Binding-site contacts:
Ligand atom N contacts residue LEU292 of chain 1.D at 2.7 Å (h-bond).
Ligand atom OD2 contacts residue LEU292 of chain 1.D at 4.2 Å.
Ligand atom N contacts residue PRO293 of chain 1.D at 3.8 Å.
Ligand atom CG contacts residue PRO293 of chain 1.D at 3.9 Å (hydrophobic).
Ligand atom CB contacts residue THR179 of chain 1.D at 4.0 Å.
Ligand atom OD2 contacts residue LYS96 of chain 1.E at 3.0 Å (salt-bridge).
Ligand atom CG contacts residue LYS96 of chain 1.E at 4.2 Å.
Ligand atom CG contacts residue LEU292 of chain 1.D at 3.6 Å (hydrophobic).
Ligand atom N contacts residue LYS96 of chain 1.E at 3.7 Å.
Ligand atom OD1 contacts residue GLN248 of chain 1.D at 2.9 Å (h-bond).
Ligand atom OXT contacts residue THR179 of chain 1.D at 3.8 Å.
Ligand atom N contacts residue PO41 of chain 1.P at 2.7 Å (h-bond).
Ligand atom OD2 contacts residue PO41 of chain 1.P at 4.3 Å.
Ligand atom CA contacts residue PO41 of chain 1.P at 3.9 Å.
Ligand atom C contacts residue THR179 of chain 1.D at 4.2 Å.
Ligand atom CA contacts residue HIS145 of chain 1.D at 4.4 Å.
Ligand atom O contacts residue LYS96 of chain 1.E at 3.1 Å (salt-bridge).
Ligand atom CB contacts residue LEU292 of chain 1.D at 3.2 Å (hydrophobic).
Ligand atom OD2 contacts residue GLN248 of chain 1.D at 3.7 Å.
Ligand atom CG contacts residue ARG246 of chain 1.D at 3.6 Å.
Ligand atom CA contacts residue LEU292 of chain 1.D at 3.4 Å (hydrophobic).
Ligand atom CB contacts residue PRO291 of chain 1.D at 4.0 Å (hydrophobic).
Ligand atom O contacts residue HIS145 of chain 1.D at 4.4 Å.
Ligand atom OXT contacts residue HIS145 of chain 1.D at 3.7 Å.
Ligand atom OD2 contacts residue PRO293 of chain 1.D at 3.9 Å.
Ligand atom CG contacts residue GLN248 of chain 1.D at 3.6 Å.
Ligand atom CA contacts residue THR179 of chain 1.D at 3.9 Å.
Ligand atom C contacts residue PO41 of chain 1.P at 4.0 Å.
Ligand atom C contacts residue LYS96 of chain 1.E at 4.0 Å.
Ligand atom O contacts residue ARG117 of chain 1.D at 3.3 Å (salt-bridge).
Ligand atom OXT contacts residue ARG178 of chain 1.D at 2.9 Å (salt-bridge).
Ligand atom O contacts residue ARG178 of chain 1.D at 3.1 Å (salt-bridge).
Ligand atom OD1 contacts residue PRO293 of chain 1.D at 4.0 Å.
Ligand atom OD1 contacts residue LEU292 of chain 1.D at 3.9 Å.
Ligand atom C contacts residue HIS145 of chain 1.D at 4.0 Å.
Ligand atom OD2 contacts residue ARG246 of chain 1.D at 3.1 Å (salt-bridge).
Ligand atom OD1 contacts residue ARG246 of chain 1.D at 3.2 Å (salt-bridge).
Ligand atom O contacts residue PO41 of chain 1.P at 3.2 Å (h-bond).
Ligand atom C contacts residue ARG178 of chain 1.D at 3.8 Å.
Ligand atom C contacts residue ARG117 of chain 1.D at 4.0 Å.

Sequence of chain 1.D:
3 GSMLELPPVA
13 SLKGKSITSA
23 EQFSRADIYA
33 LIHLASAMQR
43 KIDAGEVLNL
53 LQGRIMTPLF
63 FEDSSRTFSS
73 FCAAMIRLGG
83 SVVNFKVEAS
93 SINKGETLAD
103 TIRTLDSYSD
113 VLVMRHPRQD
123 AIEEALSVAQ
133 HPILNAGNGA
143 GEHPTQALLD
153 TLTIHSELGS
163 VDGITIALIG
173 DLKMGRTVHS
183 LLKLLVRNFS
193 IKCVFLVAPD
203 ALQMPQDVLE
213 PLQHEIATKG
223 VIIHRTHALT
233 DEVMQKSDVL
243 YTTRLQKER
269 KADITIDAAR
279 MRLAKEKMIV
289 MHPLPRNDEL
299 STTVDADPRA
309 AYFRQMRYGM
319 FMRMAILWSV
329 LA

A protein and the small-molecule ligand that binds it are described below.
Small molecule (SMILES): N[C@@H](CC(=O)O)C(=O)O

Sequence of chain 1.E:
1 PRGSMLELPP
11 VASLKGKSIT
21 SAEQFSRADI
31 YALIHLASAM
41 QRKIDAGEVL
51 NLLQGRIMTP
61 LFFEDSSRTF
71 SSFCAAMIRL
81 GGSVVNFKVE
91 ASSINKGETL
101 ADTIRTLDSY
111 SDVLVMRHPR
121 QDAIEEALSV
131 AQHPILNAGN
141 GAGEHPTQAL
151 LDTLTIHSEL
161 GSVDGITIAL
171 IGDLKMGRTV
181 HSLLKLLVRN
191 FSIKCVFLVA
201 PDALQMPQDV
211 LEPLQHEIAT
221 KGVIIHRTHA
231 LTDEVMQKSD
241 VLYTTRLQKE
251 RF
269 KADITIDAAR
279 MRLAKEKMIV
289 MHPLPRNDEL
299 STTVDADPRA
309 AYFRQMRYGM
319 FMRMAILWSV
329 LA